Sequence of chain 1.B:
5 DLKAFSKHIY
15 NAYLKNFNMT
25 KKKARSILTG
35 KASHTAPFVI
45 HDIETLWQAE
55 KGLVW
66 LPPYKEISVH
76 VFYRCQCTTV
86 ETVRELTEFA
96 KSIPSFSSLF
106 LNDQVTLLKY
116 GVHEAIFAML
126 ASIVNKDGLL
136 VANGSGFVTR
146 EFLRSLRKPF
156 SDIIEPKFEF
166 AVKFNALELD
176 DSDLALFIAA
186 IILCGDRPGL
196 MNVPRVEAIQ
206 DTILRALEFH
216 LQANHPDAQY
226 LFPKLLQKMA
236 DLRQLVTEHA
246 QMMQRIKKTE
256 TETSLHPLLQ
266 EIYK

The protein below binds the small molecule below.
Small molecule (SMILES): O=C(O)CCCCCOc1ccccc1CN(Cc1ccccc1)C(=O)c1ccc(-c2ccoc2)cc1

Binding-site contacts:
Ligand atom C26 contacts residue PHE122 of chain 1.B at 3.8 Å (hydrophobic).
Ligand atom O2 contacts residue TYR268 of chain 1.B at 2.6 Å (h-bond).
Ligand atom C24 contacts residue LEU125 of chain 1.B at 3.3 Å (hydrophobic).
Ligand atom C28 contacts residue TRP59 of chain 1.B at 3.8 Å (hydrophobic).
Ligand atom C2 contacts residue ILE159 of chain 1.B at 3.5 Å (hydrophobic).
Ligand atom C23 contacts residue LEU125 of chain 1.B at 3.6 Å (hydrophobic).
Ligand atom C12 contacts residue TYR268 of chain 1.B at 3.6 Å (hydrophobic).
Ligand atom C21 contacts residue LEU125 of chain 1.B at 3.6 Å (hydrophobic).
Ligand atom C12 contacts residue HIS244 of chain 1.B at 3.8 Å.
Ligand atom C12 contacts residue HIS118 of chain 1.B at 3.5 Å.
Ligand atom O1 contacts residue THR84 of chain 1.B at 3.0 Å (h-bond).
Ligand atom C13 contacts residue LEU125 of chain 1.B at 3.7 Å (hydrophobic).
Ligand atom C17 contacts residue THR83 of chain 1.B at 3.5 Å.
Ligand atom O2 contacts residue HIS118 of chain 1.B at 3.4 Å (h-bond).
Ligand atom C10 contacts residue PHE77 of chain 1.B at 3.7 Å (hydrophobic).
Ligand atom C11 contacts residue THR84 of chain 1.B at 3.6 Å.
Ligand atom C29 contacts residue VAL143 of chain 1.B at 3.6 Å (hydrophobic).
Ligand atom O4 contacts residue VAL143 of chain 1.B at 3.8 Å.
Ligand atom C17 contacts residue ARG79 of chain 1.B at 3.8 Å.
Ligand atom C1 contacts residue ILE159 of chain 1.B at 3.7 Å (hydrophobic).
Ligand atom C12 contacts residue THR84 of chain 1.B at 3.8 Å.
Ligand atom C6 contacts residue CYS80 of chain 1.B at 3.6 Å (hydrophobic).
Ligand atom O3 contacts residue THR83 of chain 1.B at 3.4 Å.
Ligand atom O1 contacts residue HIS118 of chain 1.B at 2.8 Å (h-bond).
Ligand atom C2 contacts residue LYS162 of chain 1.B at 3.6 Å.
Ligand atom O1 contacts residue LEU264 of chain 1.B at 3.7 Å.
Ligand atom C25 contacts residue LEU125 of chain 1.B at 3.8 Å (hydrophobic).
Ligand atom C19 contacts residue VAL136 of chain 1.B at 3.7 Å (hydrophobic).
Ligand atom C30 contacts residue LEU50 of chain 1.B at 3.7 Å (hydrophobic).
Ligand atom O2 contacts residue MET248 of chain 1.B at 3.6 Å.
Ligand atom C11 contacts residue LEU264 of chain 1.B at 3.7 Å (hydrophobic).
Ligand atom C18 contacts residue VAL136 of chain 1.B at 3.7 Å (hydrophobic).
Ligand atom C29 contacts residue VAL76 of chain 1.B at 3.6 Å (hydrophobic).
Ligand atom O contacts residue CYS80 of chain 1.B at 3.7 Å.
Ligand atom C9 contacts residue HIS244 of chain 1.B at 3.8 Å.
Ligand atom C24 contacts residue VAL129 of chain 1.B at 3.7 Å (hydrophobic).
Ligand atom O2 contacts residue HIS244 of chain 1.B at 2.8 Å (h-bond).
Ligand atom C18 contacts residue ARG79 of chain 1.B at 3.8 Å.
Ligand atom C28 contacts residue ARG79 of chain 1.B at 3.5 Å.
Ligand atom C16 contacts residue LEU134 of chain 1.B at 3.7 Å (hydrophobic).